Binding-site contacts:
Ligand atom CHA contacts residue ARG86 of chain 3.A at 3.6 Å.
Ligand atom CMA contacts residue GLN79 of chain 2.B at 3.2 Å.
Ligand atom CAB contacts residue HIS76 of chain 2.B at 3.5 Å.
Ligand atom OB contacts residue HIS75 of chain 2.B at 2.9 Å (h-bond).
Ligand atom CHB contacts residue ASP87 of chain 3.A at 3.5 Å.
Ligand atom O2D contacts residue ARG57 of chain 2.B at 3.4 Å (salt-bridge).
Ligand atom O2D contacts residue GLN73 of chain 3.A at 3.5 Å.
Ligand atom CBC contacts residue CYS84 of chain 3.A at 2.7 Å (hydrophobic).
Ligand atom CBB contacts residue PHE74 of chain 2.B at 3.6 Å (hydrophobic).
Ligand atom CAC contacts residue CYS84 of chain 3.A at 1.7 Å (hydrophobic).
Ligand atom OC contacts residue ALA75 of chain 3.A at 3.2 Å (h-bond).
Ligand atom O2A contacts residue ARG86 of chain 3.A at 3.0 Å (salt-bridge).
Ligand atom C1D contacts residue ASP87 of chain 3.A at 3.5 Å.
Ligand atom CMA contacts residue PHE118 of chain 3.A at 3.4 Å (hydrophobic).
Ligand atom ND contacts residue LEU124 of chain 3.A at 3.5 Å.
Ligand atom C2A contacts residue PHE118 of chain 3.A at 3.4 Å (hydrophobic).
Ligand atom C4A contacts residue ASP87 of chain 3.A at 3.5 Å.
Ligand atom CMB contacts residue HIS76 of chain 2.B at 3.1 Å.
Ligand atom OB contacts residue PHE74 of chain 2.B at 3.1 Å.
Ligand atom O1A contacts residue LYS83 of chain 3.A at 3.6 Å (salt-bridge).
Ligand atom CAA contacts residue PHE118 of chain 3.A at 3.5 Å (hydrophobic).
Ligand atom O1A contacts residue VAL60 of chain 2.B at 3.5 Å.
Ligand atom NA contacts residue ARG86 of chain 3.A at 3.2 Å (salt-bridge).
Ligand atom CHD contacts residue TYR129 of chain 3.A at 3.0 Å (hydrophobic).
Ligand atom C4B contacts residue PHE74 of chain 2.B at 3.6 Å (hydrophobic).
Ligand atom ND contacts residue TYR129 of chain 3.A at 3.4 Å (h-bond).
Ligand atom C1A contacts residue ARG86 of chain 3.A at 3.3 Å.
Ligand atom C2C contacts residue CYS84 of chain 3.A at 3.3 Å (hydrophobic).
Ligand atom CMC contacts residue CYS84 of chain 3.A at 3.5 Å (hydrophobic).
Ligand atom C1C contacts residue TRP128 of chain 3.A at 3.5 Å (hydrophobic).
Ligand atom OC contacts residue TRP128 of chain 3.A at 3.3 Å.
Ligand atom ND contacts residue ASP87 of chain 3.A at 2.8 Å (salt-bridge).
Ligand atom CBD contacts residue GLN73 of chain 3.A at 3.5 Å.
Ligand atom C3C contacts residue CYS84 of chain 3.A at 2.6 Å (hydrophobic).
Ligand atom CAD contacts residue LYS83 of chain 3.A at 3.4 Å.
Ligand atom C1C contacts residue ALA75 of chain 3.A at 3.6 Å (hydrophobic).
Ligand atom NA contacts residue ASP87 of chain 3.A at 2.7 Å (salt-bridge).
Ligand atom C2B contacts residue HIS76 of chain 2.B at 3.5 Å.
Ligand atom OC contacts residue TYR74 of chain 3.A at 3.5 Å.
Ligand atom C3A contacts residue PHE118 of chain 3.A at 3.4 Å (hydrophobic).

Sequence of chain 2.B:
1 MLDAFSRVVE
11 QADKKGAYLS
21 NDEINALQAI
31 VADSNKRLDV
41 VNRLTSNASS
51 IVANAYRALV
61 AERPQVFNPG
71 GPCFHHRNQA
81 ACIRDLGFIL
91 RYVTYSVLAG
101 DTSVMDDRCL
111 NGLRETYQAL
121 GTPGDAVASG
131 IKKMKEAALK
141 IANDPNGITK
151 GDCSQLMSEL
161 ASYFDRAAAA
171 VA

A protein and the small-molecule ligand that binds it are described below.
Small molecule (SMILES): C=CC1=C(C)/C(=C/c2[nH]c(/C=C3\N=C(/C=C4\NC(=O)C(C)=C4C=C)C(C)=C3CCC(=O)O)c(CCC(=O)O)c2C)NC1=O

Sequence of chain 3.A:
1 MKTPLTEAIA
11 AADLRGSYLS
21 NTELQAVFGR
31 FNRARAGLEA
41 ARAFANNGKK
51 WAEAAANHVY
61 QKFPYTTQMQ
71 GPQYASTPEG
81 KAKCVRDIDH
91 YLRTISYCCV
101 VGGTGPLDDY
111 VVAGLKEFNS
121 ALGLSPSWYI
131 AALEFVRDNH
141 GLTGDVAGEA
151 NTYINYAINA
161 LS